Binding-site contacts:
Ligand atom C6 contacts residue ASN154 of chain 3.A at 3.8 Å.
Ligand atom O7 contacts residue ASN5 of chain 3.A at 4.1 Å.
Ligand atom C3 contacts residue ASP2 of chain 3.A at 4.1 Å.
Ligand atom N2 contacts residue PHE3 of chain 3.A at 2.8 Å (h-bond).
Ligand atom C5 contacts residue ASN154 of chain 3.A at 3.4 Å.
Ligand atom C4 contacts residue ASN154 of chain 3.A at 4.4 Å.
Ligand atom C5 contacts residue ASN5 of chain 3.A at 3.6 Å.
Ligand atom N2 contacts residue ASP2 of chain 3.A at 3.7 Å.
Ligand atom N2 contacts residue ASN5 of chain 3.A at 2.9 Å (h-bond).
Ligand atom C8 contacts residue PHE3 of chain 3.A at 3.5 Å (hydrophobic).
Ligand atom O5 contacts residue ASN154 of chain 3.A at 4.0 Å.
Ligand atom C2 contacts residue ASN5 of chain 3.A at 2.5 Å.
Ligand atom O5 contacts residue ASP2 of chain 3.A at 3.6 Å.
Ligand atom C4 contacts residue ASN5 of chain 3.A at 4.2 Å.
Ligand atom O5 contacts residue ASN5 of chain 3.A at 2.4 Å (h-bond).
Ligand atom O4 contacts residue ASN154 of chain 3.A at 4.5 Å.
Ligand atom C3 contacts residue PHE3 of chain 3.A at 4.4 Å (hydrophobic).
Ligand atom C7 contacts residue ASP2 of chain 3.A at 3.8 Å.
Ligand atom C2 contacts residue PHE3 of chain 3.A at 3.8 Å (hydrophobic).
Ligand atom C8 contacts residue ASP2 of chain 3.A at 3.7 Å.
Ligand atom C1 contacts residue ASN154 of chain 3.A at 4.2 Å.
Ligand atom C7 contacts residue ASN5 of chain 3.A at 3.7 Å.
Ligand atom O6 contacts residue ASP2 of chain 3.A at 2.8 Å (salt-bridge).
Ligand atom C6 contacts residue ASP2 of chain 3.A at 3.9 Å.
Ligand atom C1 contacts residue PHE3 of chain 3.A at 3.9 Å (hydrophobic).
Ligand atom C1 contacts residue ASN5 of chain 3.A at 1.4 Å.
Ligand atom O3 contacts residue ASP2 of chain 3.A at 3.3 Å.
Ligand atom C5 contacts residue ASP2 of chain 3.A at 4.3 Å.
Ligand atom C7 contacts residue PHE3 of chain 3.A at 3.5 Å (hydrophobic).
Ligand atom C3 contacts residue ASN5 of chain 3.A at 3.8 Å.

The small molecule below binds the protein below.
Small molecule (SMILES): CC(=O)N[C@H]1[C@H](O[C@H]2[C@H](O)[C@@H](NC(C)=O)CO[C@@H]2CO)O[C@H](CO)[C@@H](O)[C@@H]1O

Sequence of chain 3.A:
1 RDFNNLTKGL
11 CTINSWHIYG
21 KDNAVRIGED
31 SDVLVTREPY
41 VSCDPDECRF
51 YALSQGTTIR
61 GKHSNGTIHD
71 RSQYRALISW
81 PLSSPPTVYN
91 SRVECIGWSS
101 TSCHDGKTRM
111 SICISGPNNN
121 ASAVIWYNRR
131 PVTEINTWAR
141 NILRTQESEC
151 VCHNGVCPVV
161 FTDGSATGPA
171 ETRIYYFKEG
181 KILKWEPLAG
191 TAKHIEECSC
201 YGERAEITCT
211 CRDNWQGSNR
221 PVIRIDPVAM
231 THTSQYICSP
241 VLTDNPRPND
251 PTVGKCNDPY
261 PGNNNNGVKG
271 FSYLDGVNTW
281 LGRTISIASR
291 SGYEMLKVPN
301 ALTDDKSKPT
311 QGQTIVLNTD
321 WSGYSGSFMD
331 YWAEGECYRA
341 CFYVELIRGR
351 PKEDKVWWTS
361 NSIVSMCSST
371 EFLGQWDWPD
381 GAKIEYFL